The small molecule below binds the protein below.
Small molecule (SMILES): CC(=O)N[C@H]1[C@H](O[C@H]2[C@H](O)[C@@H](NC(C)=O)CO[C@@H]2CO)O[C@H](CO)[C@@H](O)[C@@H]1O[C@@H]1O[C@H](CO)[C@@H](O)[C@H](O[C@H]2O[C@H](CO)[C@@H](O)[C@H](O)[C@@H]2O)[C@@H]1O

Binding-site contacts:
Ligand atom O5 contacts residue THR354 of chain 1.B at 4.0 Å.
Ligand atom C5 contacts residue ASN352 of chain 1.B at 3.7 Å.
Ligand atom C3 contacts residue ASP347 of chain 1.B at 3.7 Å.
Ligand atom C2 contacts residue ASP347 of chain 1.B at 4.0 Å.
Ligand atom N2 contacts residue ASN352 of chain 1.B at 2.8 Å (h-bond).
Ligand atom O3 contacts residue THR382 of chain 1.B at 3.3 Å.
Ligand atom C2 contacts residue THR384 of chain 1.B at 4.0 Å.
Ligand atom C8 contacts residue LEU349 of chain 1.B at 4.2 Å (hydrophobic).
Ligand atom N2 contacts residue THR384 of chain 1.B at 3.4 Å.
Ligand atom C3 contacts residue ASN352 of chain 1.B at 3.8 Å.
Ligand atom C6 contacts residue THR382 of chain 1.B at 4.0 Å.
Ligand atom O7 contacts residue THR382 of chain 1.B at 3.8 Å.
Ligand atom C1 contacts residue THR384 of chain 1.B at 3.8 Å.
Ligand atom O3 contacts residue ASP347 of chain 1.B at 3.7 Å.
Ligand atom C3 contacts residue THR382 of chain 1.B at 3.9 Å.
Ligand atom O2 contacts residue ASP347 of chain 1.B at 3.9 Å.
Ligand atom O6 contacts residue ASN355 of chain 1.B at 3.9 Å.
Ligand atom C7 contacts residue ASN352 of chain 1.B at 3.4 Å.
Ligand atom C2 contacts residue ASP347 of chain 1.B at 3.4 Å.
Ligand atom O6 contacts residue THR354 of chain 1.B at 3.5 Å.
Ligand atom C3 contacts residue ASP347 of chain 1.B at 3.4 Å.
Ligand atom N2 contacts residue THR382 of chain 1.B at 3.4 Å (h-bond).
Ligand atom C1 contacts residue ASP347 of chain 1.B at 4.1 Å.
Ligand atom O7 contacts residue ASP379 of chain 1.B at 3.3 Å.
Ligand atom O7 contacts residue THR384 of chain 1.B at 3.9 Å.
Ligand atom C1 contacts residue THR354 of chain 1.B at 4.1 Å.
Ligand atom C8 contacts residue ASN352 of chain 1.B at 3.7 Å.
Ligand atom O4 contacts residue ASP347 of chain 1.B at 2.4 Å (salt-bridge).
Ligand atom C2 contacts residue ASN352 of chain 1.B at 2.4 Å.
Ligand atom O5 contacts residue THR382 of chain 1.B at 4.2 Å.
Ligand atom O3 contacts residue ASP347 of chain 1.B at 3.7 Å.
Ligand atom O7 contacts residue VAL374 of chain 1.B at 4.1 Å.
Ligand atom C1 contacts residue ASN352 of chain 1.B at 1.4 Å.
Ligand atom C6 contacts residue PHE345 of chain 1.B at 4.0 Å (hydrophobic).
Ligand atom O6 contacts residue THR382 of chain 1.B at 4.1 Å.
Ligand atom O5 contacts residue ASN352 of chain 1.B at 2.5 Å (h-bond).
Ligand atom O6 contacts residue PHE345 of chain 1.B at 3.4 Å.
Ligand atom C7 contacts residue ASP379 of chain 1.B at 4.0 Å.
Ligand atom C7 contacts residue THR382 of chain 1.B at 3.9 Å.
Ligand atom C4 contacts residue ASP347 of chain 1.B at 3.6 Å.

Sequence of chain 1.B:
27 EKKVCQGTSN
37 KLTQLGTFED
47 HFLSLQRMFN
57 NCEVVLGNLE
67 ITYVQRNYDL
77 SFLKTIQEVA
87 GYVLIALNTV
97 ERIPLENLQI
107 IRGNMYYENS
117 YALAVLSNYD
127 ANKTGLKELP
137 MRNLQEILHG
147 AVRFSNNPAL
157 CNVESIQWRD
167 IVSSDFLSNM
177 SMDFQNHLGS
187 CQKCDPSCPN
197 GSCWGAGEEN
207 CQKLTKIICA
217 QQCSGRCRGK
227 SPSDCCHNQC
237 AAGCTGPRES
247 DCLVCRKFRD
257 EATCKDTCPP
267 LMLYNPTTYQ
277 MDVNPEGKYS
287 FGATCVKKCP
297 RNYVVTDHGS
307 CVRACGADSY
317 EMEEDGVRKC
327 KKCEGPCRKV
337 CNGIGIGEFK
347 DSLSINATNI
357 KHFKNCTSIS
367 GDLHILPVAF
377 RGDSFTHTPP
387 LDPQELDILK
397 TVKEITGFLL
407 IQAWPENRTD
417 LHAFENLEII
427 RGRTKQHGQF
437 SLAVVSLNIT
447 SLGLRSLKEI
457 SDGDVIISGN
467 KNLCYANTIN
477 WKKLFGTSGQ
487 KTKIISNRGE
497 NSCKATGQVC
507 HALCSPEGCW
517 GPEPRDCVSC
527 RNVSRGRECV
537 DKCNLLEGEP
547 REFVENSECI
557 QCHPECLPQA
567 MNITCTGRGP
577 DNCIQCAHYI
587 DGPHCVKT